This protein binds this small molecule.
Small molecule (SMILES): Nc1ncnc2c1ncn2[C@@H]1O[C@H](CO[P](=O)(O)C[P](=O)(O)OP(=O)(O)O)[C@@H](O)[C@H]1O

Binding-site contacts:
Ligand atom PG contacts residue MG1 of chain 1.L at 3.3 Å.
Ligand atom N7 contacts residue HIS44 of chain 1.B at 3.5 Å.
Ligand atom N1 contacts residue VAL187 of chain 1.B at 2.9 Å (h-bond).
Ligand atom N6 contacts residue MET195 of chain 1.B at 2.9 Å (h-bond).
Ligand atom O2B contacts residue LYS160 of chain 1.B at 2.9 Å (salt-bridge).
Ligand atom PA contacts residue MG1 of chain 1.L at 3.5 Å.
Ligand atom O1B contacts residue LYS160 of chain 1.B at 3.5 Å (salt-bridge).
Ligand atom PB contacts residue MG1 of chain 1.L at 3.0 Å.
Ligand atom N3 contacts residue GLY158 of chain 1.B at 3.5 Å.
Ligand atom N7 contacts residue MET195 of chain 1.B at 3.4 Å (h-bond).
Ligand atom O1B contacts residue HIS44 of chain 1.B at 2.8 Å (h-bond).
Ligand atom O2B contacts residue MG1 of chain 1.L at 1.8 Å.
Ligand atom O3' contacts residue GLY158 of chain 1.B at 3.0 Å (h-bond).
Ligand atom O2' contacts residue ASP161 of chain 1.B at 2.6 Å (salt-bridge).
Ligand atom C5' contacts residue GOL1 of chain 1.N at 3.5 Å.
Ligand atom O3G contacts residue SER197 of chain 1.B at 3.5 Å (h-bond).
Ligand atom PG contacts residue ARG198 of chain 1.B at 3.6 Å.
Ligand atom O3' contacts residue PHE157 of chain 1.B at 3.4 Å.
Ligand atom O3G contacts residue ARG198 of chain 1.B at 3.0 Å (salt-bridge).
Ligand atom O3G contacts residue SER196 of chain 1.B at 2.8 Å (h-bond).
Ligand atom O1A contacts residue MET40 of chain 1.B at 3.7 Å.
Ligand atom C3' contacts residue GOL1 of chain 1.N at 3.4 Å.
Ligand atom O1A contacts residue TYR82 of chain 1.B at 3.5 Å (h-bond).
Ligand atom C8 contacts residue LYS160 of chain 1.B at 3.5 Å.
Ligand atom O5' contacts residue GOL1 of chain 1.N at 3.3 Å (h-bond).
Ligand atom O3B contacts residue MG1 of chain 1.L at 3.2 Å.
Ligand atom O1G contacts residue ARG198 of chain 1.B at 2.7 Å (salt-bridge).
Ligand atom C3A contacts residue HIS47 of chain 1.B at 3.2 Å.
Ligand atom N1 contacts residue THR186 of chain 1.B at 3.5 Å.
Ligand atom O1B contacts residue SER197 of chain 1.B at 3.5 Å (h-bond).
Ligand atom O2A contacts residue MG1 of chain 1.L at 2.5 Å.
Ligand atom O2' contacts residue GLY158 of chain 1.B at 3.4 Å (h-bond).
Ligand atom O3' contacts residue LEU50 of chain 1.B at 3.6 Å.
Ligand atom O4' contacts residue HIS47 of chain 1.B at 3.6 Å.
Ligand atom N3 contacts residue LEU50 of chain 1.B at 3.6 Å.
Ligand atom N7 contacts residue LYS160 of chain 1.B at 3.1 Å (salt-bridge).
Ligand atom O1B contacts residue SER196 of chain 1.B at 3.6 Å.
Ligand atom C2' contacts residue ASP161 of chain 1.B at 3.3 Å.
Ligand atom O1G contacts residue MG1 of chain 1.L at 2.2 Å.
Ligand atom N6 contacts residue VAL187 of chain 1.B at 3.0 Å (h-bond).

Sequence of chain 1.B:
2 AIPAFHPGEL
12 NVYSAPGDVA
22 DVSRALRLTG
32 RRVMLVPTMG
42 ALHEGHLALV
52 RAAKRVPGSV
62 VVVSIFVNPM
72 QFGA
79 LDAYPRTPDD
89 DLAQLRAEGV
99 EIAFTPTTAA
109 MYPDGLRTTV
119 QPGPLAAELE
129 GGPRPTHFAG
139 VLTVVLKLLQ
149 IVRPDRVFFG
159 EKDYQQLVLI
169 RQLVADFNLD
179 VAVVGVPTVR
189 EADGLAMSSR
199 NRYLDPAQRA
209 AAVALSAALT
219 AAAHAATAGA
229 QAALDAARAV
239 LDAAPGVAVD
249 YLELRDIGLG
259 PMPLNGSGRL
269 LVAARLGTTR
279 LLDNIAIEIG